Sequence of chain 1.B:
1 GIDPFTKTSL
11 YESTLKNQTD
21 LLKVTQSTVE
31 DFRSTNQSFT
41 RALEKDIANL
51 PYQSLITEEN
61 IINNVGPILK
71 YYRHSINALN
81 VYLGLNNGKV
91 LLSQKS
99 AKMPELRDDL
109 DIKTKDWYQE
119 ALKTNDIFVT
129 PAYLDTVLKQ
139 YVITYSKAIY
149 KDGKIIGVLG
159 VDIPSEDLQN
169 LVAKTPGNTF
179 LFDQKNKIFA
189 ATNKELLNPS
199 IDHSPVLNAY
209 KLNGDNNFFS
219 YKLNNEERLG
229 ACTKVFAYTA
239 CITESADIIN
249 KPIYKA

Binding-site contacts:
Ligand atom OXT contacts residue ASP133 of chain 1.B at 3.4 Å (salt-bridge).
Ligand atom O contacts residue TYR131 of chain 1.B at 3.9 Å.
Ligand atom CB contacts residue ASP133 of chain 1.B at 3.5 Å.
Ligand atom CG contacts residue TYR82 of chain 1.B at 4.0 Å (hydrophobic).
Ligand atom O contacts residue TRP115 of chain 1.B at 2.9 Å (h-bond).
Ligand atom C contacts residue LYS113 of chain 1.B at 4.4 Å.
Ligand atom CD2 contacts residue TRP115 of chain 1.B at 4.3 Å (hydrophobic).
Ligand atom N contacts residue TYR82 of chain 1.B at 3.7 Å.
Ligand atom N contacts residue ASP160 of chain 1.B at 2.8 Å (salt-bridge).
Ligand atom CD2 contacts residue ILE110 of chain 1.B at 4.4 Å (hydrophobic).
Ligand atom CD2 contacts residue LEU108 of chain 1.B at 4.1 Å (hydrophobic).
Ligand atom OXT contacts residue TYR131 of chain 1.B at 3.6 Å.
Ligand atom CA contacts residue TYR82 of chain 1.B at 3.4 Å (hydrophobic).
Ligand atom CD2 contacts residue LYS113 of chain 1.B at 4.4 Å.
Ligand atom CA contacts residue TYR131 of chain 1.B at 3.3 Å (hydrophobic).
Ligand atom N contacts residue THR142 of chain 1.B at 4.4 Å.
Ligand atom O contacts residue THR134 of chain 1.B at 4.0 Å.
Ligand atom CD1 contacts residue LEU108 of chain 1.B at 4.3 Å (hydrophobic).
Ligand atom CD1 contacts residue VAL90 of chain 1.B at 4.1 Å (hydrophobic).
Ligand atom CD2 contacts residue THR134 of chain 1.B at 4.4 Å.
Ligand atom N contacts residue THR134 of chain 1.B at 4.4 Å.
Ligand atom C contacts residue THR134 of chain 1.B at 3.8 Å.
Ligand atom CD1 contacts residue TYR82 of chain 1.B at 3.9 Å (hydrophobic).
Ligand atom C contacts residue TYR131 of chain 1.B at 3.5 Å (hydrophobic).
Ligand atom CD1 contacts residue LEU92 of chain 1.B at 4.2 Å (hydrophobic).
Ligand atom CA contacts residue TRP115 of chain 1.B at 3.7 Å (hydrophobic).
Ligand atom O contacts residue LYS113 of chain 1.B at 3.3 Å.
Ligand atom N contacts residue VAL140 of chain 1.B at 4.3 Å.
Ligand atom CA contacts residue ASP160 of chain 1.B at 3.8 Å.
Ligand atom CA contacts residue ASP133 of chain 1.B at 3.6 Å.
Ligand atom C contacts residue ASP133 of chain 1.B at 4.0 Å.
Ligand atom N contacts residue TYR131 of chain 1.B at 2.8 Å (h-bond).
Ligand atom OXT contacts residue THR134 of chain 1.B at 2.9 Å (h-bond).
Ligand atom CG contacts residue TRP115 of chain 1.B at 3.9 Å (hydrophobic).
Ligand atom CB contacts residue TYR82 of chain 1.B at 3.9 Å (hydrophobic).
Ligand atom N contacts residue ASP133 of chain 1.B at 2.8 Å (salt-bridge).
Ligand atom C contacts residue TRP115 of chain 1.B at 3.7 Å (hydrophobic).
Ligand atom CB contacts residue ASP160 of chain 1.B at 4.0 Å.

The protein below binds the small molecule below.
Small molecule (SMILES): CC(C)C[C@H](N)C(=O)O